Sequence of chain 1.A:
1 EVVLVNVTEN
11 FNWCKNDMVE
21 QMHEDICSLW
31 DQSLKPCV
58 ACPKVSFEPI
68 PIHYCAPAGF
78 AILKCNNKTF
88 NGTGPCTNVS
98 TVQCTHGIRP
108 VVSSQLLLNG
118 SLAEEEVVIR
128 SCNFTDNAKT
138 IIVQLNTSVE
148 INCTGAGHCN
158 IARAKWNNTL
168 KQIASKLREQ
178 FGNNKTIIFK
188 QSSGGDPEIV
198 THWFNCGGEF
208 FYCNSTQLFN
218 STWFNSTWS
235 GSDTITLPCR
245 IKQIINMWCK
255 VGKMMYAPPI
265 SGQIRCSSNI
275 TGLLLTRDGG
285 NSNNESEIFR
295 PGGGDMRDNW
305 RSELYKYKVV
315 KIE

Binding-site contacts:
Ligand atom C6 contacts residue GLU123 of chain 1.A at 4.2 Å.
Ligand atom O5 contacts residue GLN169 of chain 1.A at 4.4 Å.
Ligand atom C8 contacts residue ASN143 of chain 1.A at 4.4 Å.
Ligand atom C3 contacts residue ASN143 of chain 1.A at 3.8 Å.
Ligand atom C2 contacts residue GLU122 of chain 1.A at 3.3 Å.
Ligand atom O6 contacts residue GLU122 of chain 1.A at 4.5 Å.
Ligand atom C1 contacts residue THR144 of chain 1.A at 4.5 Å.
Ligand atom C7 contacts residue ASN143 of chain 1.A at 3.3 Å.
Ligand atom O5 contacts residue ASN143 of chain 1.A at 2.4 Å (h-bond).
Ligand atom C7 contacts residue THR144 of chain 1.A at 4.0 Å.
Ligand atom O7 contacts residue THR144 of chain 1.A at 3.5 Å (h-bond).
Ligand atom O6 contacts residue VAL124 of chain 1.A at 2.8 Å (h-bond).
Ligand atom O5 contacts residue GLU123 of chain 1.A at 4.0 Å.
Ligand atom C1 contacts residue GLN169 of chain 1.A at 4.4 Å.
Ligand atom C1 contacts residue ASN143 of chain 1.A at 1.4 Å.
Ligand atom C5 contacts residue VAL124 of chain 1.A at 4.0 Å (hydrophobic).
Ligand atom C4 contacts residue GLN169 of chain 1.A at 3.8 Å.
Ligand atom O6 contacts residue LYS173 of chain 1.A at 3.9 Å.
Ligand atom C6 contacts residue GLN169 of chain 1.A at 4.0 Å.
Ligand atom C3 contacts residue GLN169 of chain 1.A at 3.9 Å.
Ligand atom N2 contacts residue GLU122 of chain 1.A at 4.0 Å.
Ligand atom C1 contacts residue GLU122 of chain 1.A at 3.3 Å.
Ligand atom N2 contacts residue ASN143 of chain 1.A at 3.0 Å (h-bond).
Ligand atom C5 contacts residue GLN169 of chain 1.A at 3.5 Å.
Ligand atom O4 contacts residue GLN169 of chain 1.A at 3.5 Å (h-bond).
Ligand atom C2 contacts residue ASN143 of chain 1.A at 2.6 Å.
Ligand atom C4 contacts residue ASN143 of chain 1.A at 4.3 Å.
Ligand atom O5 contacts residue GLU122 of chain 1.A at 3.3 Å (salt-bridge).
Ligand atom O5 contacts residue VAL124 of chain 1.A at 3.7 Å.
Ligand atom C6 contacts residue VAL124 of chain 1.A at 3.6 Å (hydrophobic).
Ligand atom C5 contacts residue ASN143 of chain 1.A at 3.6 Å.
Ligand atom C8 contacts residue THR144 of chain 1.A at 4.0 Å.
Ligand atom O6 contacts residue GLU123 of chain 1.A at 2.9 Å (salt-bridge).
Ligand atom C5 contacts residue GLU122 of chain 1.A at 4.5 Å.
Ligand atom O7 contacts residue ASN143 of chain 1.A at 3.2 Å (h-bond).

This small molecule binds to this protein.
Small molecule (SMILES): CC(=O)N[C@@H]1[C@@H](O)[C@H](O)[C@@H](CO)O[C@H]1O